The protein below binds the small molecule below.
Small molecule (SMILES): CC(=O)N[C@H]1[C@H](O[C@H]2[C@H](O)[C@@H](NC(C)=O)CO[C@@H]2CO)O[C@H](CO)[C@@H](O)[C@@H]1O

Binding-site contacts:
Ligand atom C2 contacts residue ASP290 of chain 1.C at 3.8 Å.
Ligand atom O7 contacts residue ASP290 of chain 1.C at 4.5 Å.
Ligand atom C5 contacts residue TYR135 of chain 1.C at 4.3 Å (hydrophobic).
Ligand atom O4 contacts residue TYR135 of chain 1.C at 4.3 Å.
Ligand atom C1 contacts residue ASN118 of chain 1.C at 1.4 Å.
Ligand atom C1 contacts residue TYR135 of chain 1.C at 3.9 Å (hydrophobic).
Ligand atom C3 contacts residue TYR135 of chain 1.C at 4.1 Å (hydrophobic).
Ligand atom O7 contacts residue VAL104 of chain 1.C at 4.3 Å.
Ligand atom C8 contacts residue VAL104 of chain 1.C at 3.8 Å (hydrophobic).
Ligand atom O5 contacts residue ASN118 of chain 1.C at 2.4 Å (h-bond).
Ligand atom C5 contacts residue ASN118 of chain 1.C at 3.6 Å.
Ligand atom N2 contacts residue ASN118 of chain 1.C at 2.9 Å (h-bond).
Ligand atom C7 contacts residue VAL104 of chain 1.C at 4.5 Å (hydrophobic).
Ligand atom C8 contacts residue ASN106 of chain 1.C at 3.7 Å.
Ligand atom C7 contacts residue ASN106 of chain 1.C at 3.5 Å.
Ligand atom N2 contacts residue LEU137 of chain 1.C at 4.4 Å.
Ligand atom C7 contacts residue ASP290 of chain 1.C at 3.3 Å.
Ligand atom O3 contacts residue ASP290 of chain 1.C at 3.7 Å.
Ligand atom O5 contacts residue TYR135 of chain 1.C at 4.4 Å.
Ligand atom C3 contacts residue ASN118 of chain 1.C at 3.8 Å.
Ligand atom C8 contacts residue ASP290 of chain 1.C at 3.0 Å.
Ligand atom C4 contacts residue ASN118 of chain 1.C at 4.2 Å.
Ligand atom C3 contacts residue ASP290 of chain 1.C at 3.8 Å.
Ligand atom C2 contacts residue TYR135 of chain 1.C at 4.5 Å (hydrophobic).
Ligand atom C8 contacts residue ASN118 of chain 1.C at 4.4 Å.
Ligand atom O7 contacts residue ASN118 of chain 1.C at 3.2 Å (h-bond).
Ligand atom C8 contacts residue LEU137 of chain 1.C at 4.1 Å (hydrophobic).
Ligand atom O7 contacts residue ASN106 of chain 1.C at 2.7 Å (h-bond).
Ligand atom N2 contacts residue ASP290 of chain 1.C at 2.7 Å (salt-bridge).
Ligand atom C7 contacts residue ASN118 of chain 1.C at 3.2 Å.
Ligand atom C2 contacts residue ASN118 of chain 1.C at 2.5 Å.

Sequence of chain 1.C:
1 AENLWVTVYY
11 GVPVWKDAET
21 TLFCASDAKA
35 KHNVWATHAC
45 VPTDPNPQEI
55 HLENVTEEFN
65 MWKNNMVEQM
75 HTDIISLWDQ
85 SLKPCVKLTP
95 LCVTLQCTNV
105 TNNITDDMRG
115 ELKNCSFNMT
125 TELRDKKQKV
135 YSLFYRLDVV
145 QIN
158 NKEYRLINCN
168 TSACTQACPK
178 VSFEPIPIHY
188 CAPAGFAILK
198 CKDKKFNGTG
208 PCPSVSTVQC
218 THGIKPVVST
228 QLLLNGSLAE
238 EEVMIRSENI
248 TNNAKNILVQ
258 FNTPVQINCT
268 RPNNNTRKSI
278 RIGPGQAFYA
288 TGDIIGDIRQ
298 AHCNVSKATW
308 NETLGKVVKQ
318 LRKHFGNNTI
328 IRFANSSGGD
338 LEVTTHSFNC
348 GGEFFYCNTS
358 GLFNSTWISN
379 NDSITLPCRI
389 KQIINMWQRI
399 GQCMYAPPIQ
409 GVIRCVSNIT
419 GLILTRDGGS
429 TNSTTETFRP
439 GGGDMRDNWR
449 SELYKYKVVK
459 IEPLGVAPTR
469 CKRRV